Sequence of chain 1.A:
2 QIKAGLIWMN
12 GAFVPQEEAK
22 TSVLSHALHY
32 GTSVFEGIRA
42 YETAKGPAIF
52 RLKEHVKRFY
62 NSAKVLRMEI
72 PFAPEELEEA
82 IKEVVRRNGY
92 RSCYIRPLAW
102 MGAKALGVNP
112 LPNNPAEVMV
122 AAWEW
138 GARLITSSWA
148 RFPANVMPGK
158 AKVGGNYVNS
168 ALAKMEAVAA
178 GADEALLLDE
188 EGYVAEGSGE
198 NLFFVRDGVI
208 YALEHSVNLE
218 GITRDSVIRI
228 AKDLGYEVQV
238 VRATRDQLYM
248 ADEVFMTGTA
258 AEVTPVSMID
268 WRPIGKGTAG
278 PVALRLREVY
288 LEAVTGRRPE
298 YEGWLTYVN

Sequence of chain 1.E:
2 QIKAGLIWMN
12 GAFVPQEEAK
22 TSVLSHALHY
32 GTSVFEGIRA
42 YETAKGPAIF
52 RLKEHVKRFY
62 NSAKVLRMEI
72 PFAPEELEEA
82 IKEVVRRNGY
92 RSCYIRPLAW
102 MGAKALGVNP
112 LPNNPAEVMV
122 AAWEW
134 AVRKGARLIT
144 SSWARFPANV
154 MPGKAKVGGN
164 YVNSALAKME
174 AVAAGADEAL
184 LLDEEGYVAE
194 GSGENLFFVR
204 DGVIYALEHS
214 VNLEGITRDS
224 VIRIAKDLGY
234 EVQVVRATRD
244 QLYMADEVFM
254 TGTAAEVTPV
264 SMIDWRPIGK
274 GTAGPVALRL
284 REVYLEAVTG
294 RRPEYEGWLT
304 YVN

Binding-site contacts:
Ligand atom OP1 contacts residue GLY255 of chain 1.A at 3.8 Å.
Ligand atom C2 contacts residue GLY196 of chain 1.A at 3.7 Å.
Ligand atom C3 contacts residue TYR164 of chain 1.A at 3.5 Å (hydrophobic).
Ligand atom C4 contacts residue LEU216 of chain 1.A at 3.6 Å (hydrophobic).
Ligand atom OE2 contacts residue TYR31 of chain 1.E at 3.6 Å.
Ligand atom OP1 contacts residue GLY218 of chain 1.A at 3.6 Å.
Ligand atom OA contacts residue TYR95 of chain 1.A at 2.6 Å (h-bond).
Ligand atom OP1 contacts residue ILE219 of chain 1.A at 3.1 Å (h-bond).
Ligand atom C5 contacts residue LEU216 of chain 1.A at 3.7 Å (hydrophobic).
Ligand atom P contacts residue THR220 of chain 1.A at 3.8 Å.
Ligand atom C6 contacts residue GLU193 of chain 1.A at 3.5 Å.
Ligand atom C4A contacts residue GLY196 of chain 1.A at 3.7 Å.
Ligand atom N1 contacts residue LEU216 of chain 1.A at 3.7 Å.
Ligand atom C4 contacts residue GLY196 of chain 1.A at 3.3 Å.
Ligand atom C6 contacts residue GLU197 of chain 1.A at 3.7 Å.
Ligand atom OP1 contacts residue THR256 of chain 1.A at 3.8 Å.
Ligand atom CA contacts residue TYR95 of chain 1.A at 3.6 Å (hydrophobic).
Ligand atom C3 contacts residue GLY196 of chain 1.A at 3.7 Å.
Ligand atom OXT contacts residue ALA257 of chain 1.A at 3.0 Å (h-bond).
Ligand atom C5A contacts residue ASN198 of chain 1.A at 3.8 Å.
Ligand atom CAA contacts residue LYS159 of chain 1.A at 3.6 Å.
Ligand atom OP1 contacts residue THR220 of chain 1.A at 2.6 Å (h-bond).
Ligand atom C2A contacts residue SER195 of chain 1.A at 3.6 Å.
Ligand atom P contacts residue GLY218 of chain 1.A at 3.8 Å.
Ligand atom OP3 contacts residue ARG59 of chain 1.A at 2.9 Å (salt-bridge).
Ligand atom O3 contacts residue TYR164 of chain 1.A at 2.5 Å (h-bond).
Ligand atom C2A contacts residue ARG148 of chain 1.A at 3.0 Å.
Ligand atom C3 contacts residue LEU216 of chain 1.A at 3.8 Å (hydrophobic).
Ligand atom C5 contacts residue GLY196 of chain 1.A at 3.4 Å.
Ligand atom C2A contacts residue GLU193 of chain 1.A at 3.5 Å.
Ligand atom OP3 contacts residue GLY218 of chain 1.A at 3.5 Å.
Ligand atom OXT contacts residue THR256 of chain 1.A at 3.5 Å (h-bond).
Ligand atom OA contacts residue GLY38 of chain 1.A at 3.3 Å.
Ligand atom OP2 contacts residue THR256 of chain 1.A at 2.7 Å (h-bond).
Ligand atom N1 contacts residue GLU193 of chain 1.A at 2.8 Å (salt-bridge).
Ligand atom OP4 contacts residue GLY218 of chain 1.A at 3.4 Å.
Ligand atom OP3 contacts residue ILE219 of chain 1.A at 2.8 Å (h-bond).
Ligand atom P contacts residue THR256 of chain 1.A at 3.7 Å.
Ligand atom NA contacts residue GLY196 of chain 1.A at 3.2 Å (h-bond).
Ligand atom P contacts residue ILE219 of chain 1.A at 3.5 Å.

This small molecule binds to this protein.
Small molecule (SMILES): Cc1[nH+]cc(COP(=O)(O)O)c(CN[C@@H](CCC(=O)O)C(=O)O)c1O